Sequence of chain 1.IA:
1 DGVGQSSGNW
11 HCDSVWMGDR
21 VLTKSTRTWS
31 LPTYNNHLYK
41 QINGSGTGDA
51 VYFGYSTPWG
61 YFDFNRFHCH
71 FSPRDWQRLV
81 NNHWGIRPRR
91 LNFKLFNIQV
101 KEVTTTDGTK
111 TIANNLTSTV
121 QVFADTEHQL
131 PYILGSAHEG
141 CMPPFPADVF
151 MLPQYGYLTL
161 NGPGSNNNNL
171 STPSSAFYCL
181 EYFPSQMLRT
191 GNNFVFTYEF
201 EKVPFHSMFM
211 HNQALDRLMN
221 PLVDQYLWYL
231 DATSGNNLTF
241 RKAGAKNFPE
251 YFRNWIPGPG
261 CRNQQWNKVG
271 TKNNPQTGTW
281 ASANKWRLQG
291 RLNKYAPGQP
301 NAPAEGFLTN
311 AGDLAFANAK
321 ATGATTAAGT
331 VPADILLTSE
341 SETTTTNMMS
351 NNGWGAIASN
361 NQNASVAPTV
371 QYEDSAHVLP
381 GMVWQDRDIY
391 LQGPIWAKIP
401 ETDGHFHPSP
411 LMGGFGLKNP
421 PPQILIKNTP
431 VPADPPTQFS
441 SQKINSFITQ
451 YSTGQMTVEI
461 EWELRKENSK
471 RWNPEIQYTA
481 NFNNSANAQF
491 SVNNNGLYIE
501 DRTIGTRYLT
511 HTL

A small-molecule ligand and the protein it binds are described below.
Small molecule (SMILES): Nc1ncnc2c1ncn2[C@H]1C[C@H](O)[C@@H](COP(=O)(O)O)O1

Sequence of chain 1.JA:
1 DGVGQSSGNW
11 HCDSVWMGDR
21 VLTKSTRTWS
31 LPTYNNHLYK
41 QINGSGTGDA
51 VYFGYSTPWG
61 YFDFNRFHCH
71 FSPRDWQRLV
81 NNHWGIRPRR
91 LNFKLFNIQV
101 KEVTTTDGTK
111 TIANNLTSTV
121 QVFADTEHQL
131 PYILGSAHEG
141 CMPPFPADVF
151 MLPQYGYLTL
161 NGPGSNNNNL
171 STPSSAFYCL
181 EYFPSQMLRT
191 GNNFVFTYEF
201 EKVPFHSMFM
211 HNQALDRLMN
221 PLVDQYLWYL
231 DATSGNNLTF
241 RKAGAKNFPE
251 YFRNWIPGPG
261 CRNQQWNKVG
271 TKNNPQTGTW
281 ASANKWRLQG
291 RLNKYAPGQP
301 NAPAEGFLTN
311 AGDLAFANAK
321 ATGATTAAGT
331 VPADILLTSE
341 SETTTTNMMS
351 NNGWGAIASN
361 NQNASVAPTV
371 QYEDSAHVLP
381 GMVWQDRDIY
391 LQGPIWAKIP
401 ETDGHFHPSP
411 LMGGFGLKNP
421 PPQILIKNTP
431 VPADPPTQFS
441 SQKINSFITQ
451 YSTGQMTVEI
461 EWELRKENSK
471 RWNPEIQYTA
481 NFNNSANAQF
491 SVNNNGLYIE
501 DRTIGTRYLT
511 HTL

Binding-site contacts:
Ligand atom N3 contacts residue PRO408 of chain 1.IA at 3.6 Å.
Ligand atom N9 contacts residue HIS407 of chain 1.IA at 4.4 Å.
Ligand atom O1P contacts residue HIS405 of chain 1.JA at 3.9 Å.
Ligand atom N7 contacts residue SER409 of chain 1.IA at 3.2 Å (h-bond).
Ligand atom O2P contacts residue HIS407 of chain 1.IA at 4.1 Å.
Ligand atom N6 contacts residue PRO408 of chain 1.IA at 4.0 Å.
Ligand atom N6 contacts residue SER409 of chain 1.IA at 3.3 Å (h-bond).
Ligand atom C5 contacts residue SER409 of chain 1.IA at 3.7 Å.
Ligand atom N7 contacts residue PRO204 of chain 1.IA at 4.1 Å.
Ligand atom C6 contacts residue PRO408 of chain 1.IA at 3.8 Å (hydrophobic).
Ligand atom C2' contacts residue HIS407 of chain 1.IA at 4.0 Å.
Ligand atom N6 contacts residue GLY414 of chain 1.IA at 4.4 Å.
Ligand atom N9 contacts residue PRO408 of chain 1.IA at 3.8 Å.
Ligand atom N6 contacts residue GLY416 of chain 1.IA at 3.7 Å.
Ligand atom C4 contacts residue PRO408 of chain 1.IA at 3.9 Å (hydrophobic).
Ligand atom C8 contacts residue PRO408 of chain 1.IA at 4.4 Å (hydrophobic).
Ligand atom N1 contacts residue PRO408 of chain 1.IA at 3.8 Å.
Ligand atom C2' contacts residue PRO408 of chain 1.IA at 4.3 Å (hydrophobic).
Ligand atom C5 contacts residue PRO204 of chain 1.IA at 4.1 Å (hydrophobic).
Ligand atom N1 contacts residue GLY416 of chain 1.IA at 3.1 Å (h-bond).
Ligand atom C2 contacts residue ILE399 of chain 1.IA at 4.3 Å (hydrophobic).
Ligand atom C2 contacts residue PRO408 of chain 1.IA at 4.0 Å (hydrophobic).
Ligand atom N6 contacts residue PRO204 of chain 1.IA at 4.4 Å.
Ligand atom C8 contacts residue HIS407 of chain 1.IA at 3.4 Å.
Ligand atom C6 contacts residue SER409 of chain 1.IA at 3.8 Å.
Ligand atom O2P contacts residue GLY404 of chain 1.JA at 4.2 Å.
Ligand atom C8 contacts residue SER409 of chain 1.IA at 4.2 Å.
Ligand atom C6 contacts residue GLY416 of chain 1.IA at 4.2 Å.
Ligand atom C5 contacts residue PRO408 of chain 1.IA at 4.2 Å (hydrophobic).
Ligand atom N7 contacts residue HIS407 of chain 1.IA at 3.8 Å.
Ligand atom N6 contacts residue PHE415 of chain 1.IA at 4.4 Å.
Ligand atom C2 contacts residue GLY416 of chain 1.IA at 3.6 Å.
Ligand atom O2P contacts residue ASP403 of chain 1.JA at 3.9 Å.
Ligand atom C6 contacts residue PRO204 of chain 1.IA at 4.3 Å (hydrophobic).
Ligand atom C1' contacts residue PRO408 of chain 1.IA at 3.9 Å (hydrophobic).